Sequence of chain 1.A:
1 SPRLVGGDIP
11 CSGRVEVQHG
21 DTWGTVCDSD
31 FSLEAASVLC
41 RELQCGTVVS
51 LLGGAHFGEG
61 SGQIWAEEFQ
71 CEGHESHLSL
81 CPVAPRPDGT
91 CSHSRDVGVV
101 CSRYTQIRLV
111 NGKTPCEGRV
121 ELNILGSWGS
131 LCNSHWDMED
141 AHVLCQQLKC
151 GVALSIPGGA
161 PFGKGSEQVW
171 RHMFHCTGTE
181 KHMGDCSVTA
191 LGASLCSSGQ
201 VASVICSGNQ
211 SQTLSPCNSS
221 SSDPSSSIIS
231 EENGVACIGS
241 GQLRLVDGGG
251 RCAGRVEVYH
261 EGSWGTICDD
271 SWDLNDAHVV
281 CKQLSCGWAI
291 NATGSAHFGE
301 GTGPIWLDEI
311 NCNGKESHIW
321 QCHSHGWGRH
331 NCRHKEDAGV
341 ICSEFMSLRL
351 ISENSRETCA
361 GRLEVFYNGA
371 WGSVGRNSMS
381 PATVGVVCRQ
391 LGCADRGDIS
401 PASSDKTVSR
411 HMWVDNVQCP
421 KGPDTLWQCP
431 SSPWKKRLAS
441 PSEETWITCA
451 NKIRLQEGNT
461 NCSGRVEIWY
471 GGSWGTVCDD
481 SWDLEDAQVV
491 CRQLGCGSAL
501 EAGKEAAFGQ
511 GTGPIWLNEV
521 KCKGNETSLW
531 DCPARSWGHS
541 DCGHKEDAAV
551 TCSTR

A protein and the small-molecule ligand that binds it are described below.
Small molecule (SMILES): CC(=O)N[C@H]1[C@H](O[C@H]2[C@H](O)[C@@H](NC(C)=O)CO[C@@H]2CO[C@@H]2O[C@@H](C)[C@@H](O)[C@@H](O)[C@@H]2O)O[C@H](CO)[C@@H](O[C@]2(O)O[C@H](CO[C@H]3O[C@H](CO)[C@@H](O)[C@H](O)[C@@H]3O)[C@@H](O)[C@H](O[C@H]3O[C@H](CO)[C@@H](O)[C@H](O)[C@@H]3O)[C@@H]2O)[C@@H]1O

Binding-site contacts:
Ligand atom C5 contacts residue LEU148 of chain 1.A at 3.9 Å (hydrophobic).
Ligand atom C4 contacts residue LEU148 of chain 1.A at 3.8 Å (hydrophobic).
Ligand atom C7 contacts residue ASN209 of chain 1.A at 3.3 Å.
Ligand atom C8 contacts residue ASN209 of chain 1.A at 4.3 Å.
Ligand atom C3 contacts residue ASN209 of chain 1.A at 3.7 Å.
Ligand atom C4 contacts residue ASN209 of chain 1.A at 4.2 Å.
Ligand atom O5 contacts residue ASN209 of chain 1.A at 2.4 Å (h-bond).
Ligand atom C6 contacts residue LEU148 of chain 1.A at 3.4 Å (hydrophobic).
Ligand atom C2 contacts residue ASN209 of chain 1.A at 2.3 Å.
Ligand atom C1 contacts residue ASN209 of chain 1.A at 1.4 Å.
Ligand atom N2 contacts residue ASN209 of chain 1.A at 2.8 Å (h-bond).
Ligand atom C6 contacts residue CYS150 of chain 1.A at 4.1 Å (hydrophobic).
Ligand atom O4 contacts residue LEU148 of chain 1.A at 4.1 Å.
Ligand atom C5 contacts residue ASN209 of chain 1.A at 3.7 Å.
Ligand atom C6 contacts residue PRO115 of chain 1.A at 4.0 Å (hydrophobic).
Ligand atom O7 contacts residue ASN209 of chain 1.A at 3.5 Å (h-bond).